This small molecule binds to this protein.
Small molecule (SMILES): [H]/N=C1/N[C@](C)(CC(C)C)C(=O)N1Cc1ccc(CNC(=O)Nc2ccc(C#N)cc2)cc1

Sequence of chain 1.B:
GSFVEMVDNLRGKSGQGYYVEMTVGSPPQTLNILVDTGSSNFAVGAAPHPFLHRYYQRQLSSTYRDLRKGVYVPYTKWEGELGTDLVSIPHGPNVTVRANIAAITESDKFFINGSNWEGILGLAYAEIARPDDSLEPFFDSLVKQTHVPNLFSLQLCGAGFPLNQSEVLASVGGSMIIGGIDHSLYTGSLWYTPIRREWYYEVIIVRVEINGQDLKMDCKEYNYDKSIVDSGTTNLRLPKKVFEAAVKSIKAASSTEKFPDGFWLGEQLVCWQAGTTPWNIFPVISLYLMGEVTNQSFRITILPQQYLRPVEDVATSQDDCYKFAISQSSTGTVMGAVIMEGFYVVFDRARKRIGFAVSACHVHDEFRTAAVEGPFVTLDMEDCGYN

Binding-site contacts:
Ligand atom N4 contacts residue LYS128 of chain 1.B at 4.0 Å.
Ligand atom C12 contacts residue LEU51 of chain 1.B at 3.5 Å (hydrophobic).
Ligand atom C8 contacts residue ASP249 of chain 1.B at 4.0 Å.
Ligand atom C9 contacts residue ASP53 of chain 1.B at 3.6 Å.
Ligand atom C11 contacts residue ASP53 of chain 1.B at 3.6 Å.
Ligand atom C16 contacts residue PHE129 of chain 1.B at 3.6 Å (hydrophobic).
Ligand atom C2 contacts residue ASP53 of chain 1.B at 3.9 Å.
Ligand atom C17 contacts residue LYS128 of chain 1.B at 3.0 Å.
Ligand atom N5 contacts residue PHE129 of chain 1.B at 3.7 Å.
Ligand atom O1 contacts residue TYR92 of chain 1.B at 3.2 Å.
Ligand atom C6 contacts residue GLY55 of chain 1.B at 4.1 Å.
Ligand atom N3 contacts residue ASP249 of chain 1.B at 2.9 Å (salt-bridge).
Ligand atom C7 contacts residue TYR219 of chain 1.B at 4.0 Å (hydrophobic).
Ligand atom C18 contacts residue LYS128 of chain 1.B at 3.8 Å.
Ligand atom C10 contacts residue ASP53 of chain 1.B at 4.0 Å.
Ligand atom N5 contacts residue LYS128 of chain 1.B at 2.6 Å (salt-bridge).
Ligand atom N3 contacts residue GLY251 of chain 1.B at 3.7 Å.
Ligand atom C15 contacts residue TYR92 of chain 1.B at 3.6 Å (hydrophobic).
Ligand atom N4 contacts residue PHE129 of chain 1.B at 2.8 Å (h-bond).
Ligand atom C14 contacts residue PHE129 of chain 1.B at 3.9 Å (hydrophobic).
Ligand atom C13 contacts residue PHE129 of chain 1.B at 4.0 Å (hydrophobic).
Ligand atom C8 contacts residue GLY55 of chain 1.B at 3.8 Å.
Ligand atom C9 contacts residue TYR92 of chain 1.B at 3.6 Å (hydrophobic).
Ligand atom N4 contacts residue ILE131 of chain 1.B at 4.1 Å.
Ligand atom C22 contacts residue PHE129 of chain 1.B at 3.7 Å (hydrophobic).
Ligand atom C22 contacts residue LYS128 of chain 1.B at 3.8 Å.
Ligand atom C1 contacts residue ASP249 of chain 1.B at 3.8 Å.
Ligand atom C11 contacts residue GLY251 of chain 1.B at 3.7 Å.
Ligand atom C8 contacts residue TYR219 of chain 1.B at 3.5 Å (hydrophobic).
Ligand atom C19 contacts residue LYS128 of chain 1.B at 3.5 Å.
Ligand atom C2 contacts residue ASP249 of chain 1.B at 3.3 Å.
Ligand atom C12 contacts residue GLY251 of chain 1.B at 3.7 Å.
Ligand atom C8 contacts residue ILE247 of chain 1.B at 3.8 Å (hydrophobic).
Ligand atom N1 contacts residue ASP249 of chain 1.B at 2.6 Å (salt-bridge).
Ligand atom N3 contacts residue ASP53 of chain 1.B at 2.8 Å (salt-bridge).
Ligand atom N3 contacts residue GLY55 of chain 1.B at 3.9 Å.
Ligand atom C3 contacts residue TYR92 of chain 1.B at 4.1 Å (hydrophobic).
Ligand atom C10 contacts residue TYR92 of chain 1.B at 4.1 Å (hydrophobic).
Ligand atom C11 contacts residue ILE139 of chain 1.B at 3.8 Å (hydrophobic).
Ligand atom C16 contacts residue TRP136 of chain 1.B at 3.9 Å (hydrophobic).